Sequence of chain 1.D:
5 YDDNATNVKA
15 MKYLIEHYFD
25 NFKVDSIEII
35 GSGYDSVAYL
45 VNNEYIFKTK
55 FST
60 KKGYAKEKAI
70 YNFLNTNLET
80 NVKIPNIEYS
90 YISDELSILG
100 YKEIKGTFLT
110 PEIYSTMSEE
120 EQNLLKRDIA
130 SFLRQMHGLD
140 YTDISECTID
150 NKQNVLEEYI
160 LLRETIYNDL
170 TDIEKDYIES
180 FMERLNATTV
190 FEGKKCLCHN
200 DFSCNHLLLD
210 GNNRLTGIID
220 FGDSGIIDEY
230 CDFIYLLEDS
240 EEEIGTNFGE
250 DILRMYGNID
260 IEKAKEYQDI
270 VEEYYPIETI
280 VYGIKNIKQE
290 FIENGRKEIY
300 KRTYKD

The protein below binds the small molecule below.
Small molecule (SMILES): Nc1nc2c(ncn2[C@@H]2O[C@H](CO[P](=O)(O)O[P](=O)(O)NP(=O)(O)O)[C@@H](O)[C@H]2O)c(=O)[nH]1

Binding-site contacts:
Ligand atom O3G contacts residue MG1 of chain 1.S at 2.3 Å.
Ligand atom PA contacts residue MG1 of chain 1.R at 3.1 Å.
Ligand atom PB contacts residue ASP219 of chain 1.D at 3.5 Å.
Ligand atom O2G contacts residue MG1 of chain 1.R at 1.8 Å.
Ligand atom N3 contacts residue PHE107 of chain 1.D at 3.6 Å.
Ligand atom N1 contacts residue GLU102 of chain 1.D at 3.7 Å.
Ligand atom O3G contacts residue ASP219 of chain 1.D at 3.3 Å (salt-bridge).
Ligand atom O1A contacts residue MG1 of chain 1.R at 1.9 Å.
Ligand atom C6 contacts residue ILE103 of chain 1.D at 3.6 Å (hydrophobic).
Ligand atom O2B contacts residue LYS52 of chain 1.D at 3.0 Å (salt-bridge).
Ligand atom PA contacts residue ASP219 of chain 1.D at 3.6 Å.
Ligand atom O3G contacts residue MG1 of chain 1.R at 3.6 Å.
Ligand atom N3B contacts residue ASP219 of chain 1.D at 3.5 Å (salt-bridge).
Ligand atom O6 contacts residue TYR100 of chain 1.D at 3.6 Å.
Ligand atom O2G contacts residue ASP219 of chain 1.D at 3.0 Å (salt-bridge).
Ligand atom O1A contacts residue ASP219 of chain 1.D at 3.0 Å (salt-bridge).
Ligand atom O2A contacts residue ASP219 of chain 1.D at 3.2 Å.
Ligand atom C2 contacts residue ILE103 of chain 1.D at 3.5 Å (hydrophobic).
Ligand atom O2A contacts residue LYS52 of chain 1.D at 3.1 Å (salt-bridge).
Ligand atom PG contacts residue ASP219 of chain 1.D at 3.5 Å.
Ligand atom N1 contacts residue ILE103 of chain 1.D at 2.8 Å (h-bond).
Ligand atom N2 contacts residue ILE103 of chain 1.D at 3.2 Å (h-bond).
Ligand atom PB contacts residue MG1 of chain 1.S at 3.5 Å.
Ligand atom O2B contacts residue MG1 of chain 1.R at 3.7 Å.
Ligand atom C8 contacts residue TYR100 of chain 1.D at 3.4 Å (hydrophobic).
Ligand atom N3B contacts residue MG1 of chain 1.R at 2.8 Å.
Ligand atom PG contacts residue MG1 of chain 1.S at 3.5 Å.
Ligand atom O1A contacts residue HIS205 of chain 1.D at 3.4 Å (h-bond).
Ligand atom N7 contacts residue TYR100 of chain 1.D at 2.7 Å (h-bond).
Ligand atom O1B contacts residue SER40 of chain 1.D at 2.7 Å (h-bond).
Ligand atom O6 contacts residue ILE218 of chain 1.D at 3.7 Å.
Ligand atom O6 contacts residue ILE103 of chain 1.D at 2.9 Å (h-bond).
Ligand atom PG contacts residue MG1 of chain 1.R at 2.8 Å.
Ligand atom PB contacts residue MG1 of chain 1.R at 3.6 Å.
Ligand atom O2G contacts residue HIS205 of chain 1.D at 3.2 Å (h-bond).
Ligand atom O3A contacts residue MG1 of chain 1.R at 3.6 Å.
Ligand atom O2B contacts residue MG1 of chain 1.S at 2.2 Å.
Ligand atom O3A contacts residue LYS52 of chain 1.D at 3.5 Å.
Ligand atom C3' contacts residue ILE218 of chain 1.D at 3.7 Å (hydrophobic).
Ligand atom O2B contacts residue ASP219 of chain 1.D at 2.5 Å (salt-bridge).